A protein and the small-molecule ligand that binds it are described below.
Small molecule (SMILES): CN1C(=O)CNc2ccccc21

Sequence of chain 1.A:
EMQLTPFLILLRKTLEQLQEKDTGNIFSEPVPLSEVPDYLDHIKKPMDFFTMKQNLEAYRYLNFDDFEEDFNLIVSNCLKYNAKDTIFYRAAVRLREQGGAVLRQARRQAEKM

Binding-site contacts:
Ligand atom NAL contacts residue VAL33 of chain 1.A at 3.8 Å.
Ligand atom CAF contacts residue VAL33 of chain 1.A at 4.0 Å (hydrophobic).
Ligand atom CAA contacts residue ASN84 of chain 1.A at 3.5 Å.
Ligand atom CAJ contacts residue VAL33 of chain 1.A at 4.0 Å (hydrophobic).
Ligand atom CAF contacts residue PHE90 of chain 1.A at 3.5 Å (hydrophobic).
Ligand atom CAD contacts residue GLU37 of chain 1.A at 3.6 Å.
Ligand atom CAA contacts residue TYR41 of chain 1.A at 4.4 Å (hydrophobic).
Ligand atom CA contacts residue PHE90 of chain 1.A at 4.3 Å (hydrophobic).
Ligand atom CAD contacts residue PHE90 of chain 1.A at 4.1 Å (hydrophobic).
Ligand atom C contacts residue VAL33 of chain 1.A at 3.8 Å (hydrophobic).
Ligand atom CAA contacts residue TYR83 of chain 1.A at 3.5 Å (hydrophobic).
Ligand atom CAK contacts residue VAL38 of chain 1.A at 4.4 Å (hydrophobic).
Ligand atom NAL contacts residue PHE90 of chain 1.A at 3.7 Å.
Ligand atom CAK contacts residue PHE90 of chain 1.A at 3.4 Å (hydrophobic).
Ligand atom CA contacts residue VAL33 of chain 1.A at 3.8 Å (hydrophobic).
Ligand atom O contacts residue ASN84 of chain 1.A at 3.0 Å (h-bond).
Ligand atom NAL contacts residue ASN84 of chain 1.A at 4.2 Å.
Ligand atom O contacts residue TYR41 of chain 1.A at 4.4 Å.
Ligand atom N contacts residue VAL33 of chain 1.A at 3.7 Å.
Ligand atom CAE contacts residue PRO34 of chain 1.A at 3.9 Å (hydrophobic).
Ligand atom CAF contacts residue VAL38 of chain 1.A at 3.5 Å (hydrophobic).
Ligand atom CAD contacts residue PRO34 of chain 1.A at 4.4 Å (hydrophobic).
Ligand atom N contacts residue PHE90 of chain 1.A at 4.4 Å.
Ligand atom CA contacts residue ILE28 of chain 1.A at 3.9 Å (hydrophobic).
Ligand atom CAC contacts residue PRO34 of chain 1.A at 3.8 Å (hydrophobic).
Ligand atom O contacts residue VAL33 of chain 1.A at 4.2 Å.
Ligand atom CAJ contacts residue PHE90 of chain 1.A at 3.9 Å (hydrophobic).
Ligand atom O contacts residue PHE90 of chain 1.A at 4.3 Å.
Ligand atom CAE contacts residue PHE90 of chain 1.A at 4.1 Å (hydrophobic).
Ligand atom CAC contacts residue GLU37 of chain 1.A at 3.6 Å.
Ligand atom N contacts residue ILE28 of chain 1.A at 3.6 Å.
Ligand atom C contacts residue ASN84 of chain 1.A at 3.9 Å.
Ligand atom CAK contacts residue VAL33 of chain 1.A at 3.7 Å (hydrophobic).
Ligand atom CAD contacts residue VAL38 of chain 1.A at 3.5 Å (hydrophobic).
Ligand atom CAC contacts residue PHE90 of chain 1.A at 4.3 Å (hydrophobic).
Ligand atom O contacts residue CYS80 of chain 1.A at 3.9 Å.
Ligand atom CAA contacts residue PHE90 of chain 1.A at 4.1 Å (hydrophobic).
Ligand atom CAA contacts residue VAL33 of chain 1.A at 4.2 Å (hydrophobic).
Ligand atom C contacts residue PHE90 of chain 1.A at 4.0 Å (hydrophobic).